Binding-site contacts:
Ligand atom O7 contacts residue ASN12 of chain 44.D at 3.6 Å.
Ligand atom C7 contacts residue ASN12 of chain 44.D at 3.9 Å.
Ligand atom C5 contacts residue ASN12 of chain 44.D at 4.1 Å.
Ligand atom O5 contacts residue ASN12 of chain 44.D at 2.7 Å (h-bond).
Ligand atom C2 contacts residue ASN12 of chain 44.D at 3.3 Å.
Ligand atom N2 contacts residue ASN12 of chain 44.D at 3.8 Å.
Ligand atom C1 contacts residue ASN12 of chain 44.D at 2.2 Å.

Sequence of chain 44.D:
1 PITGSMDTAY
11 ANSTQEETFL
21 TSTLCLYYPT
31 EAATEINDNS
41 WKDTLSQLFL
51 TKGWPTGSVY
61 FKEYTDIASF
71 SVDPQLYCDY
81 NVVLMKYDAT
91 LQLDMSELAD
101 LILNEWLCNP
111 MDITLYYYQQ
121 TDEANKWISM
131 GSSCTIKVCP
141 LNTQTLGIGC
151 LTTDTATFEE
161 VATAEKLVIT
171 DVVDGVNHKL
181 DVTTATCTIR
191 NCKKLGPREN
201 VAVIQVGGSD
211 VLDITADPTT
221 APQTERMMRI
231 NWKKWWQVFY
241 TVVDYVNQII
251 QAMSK

The protein below binds the small molecule below.
Small molecule (SMILES): CC(=O)N[C@H]1[C@H](O[C@H]2[C@H](O)[C@@H](NC(C)=O)CO[C@@H]2CO)O[C@H](CO)[C@@H](O)[C@@H]1O